Sequence of chain 3.A:
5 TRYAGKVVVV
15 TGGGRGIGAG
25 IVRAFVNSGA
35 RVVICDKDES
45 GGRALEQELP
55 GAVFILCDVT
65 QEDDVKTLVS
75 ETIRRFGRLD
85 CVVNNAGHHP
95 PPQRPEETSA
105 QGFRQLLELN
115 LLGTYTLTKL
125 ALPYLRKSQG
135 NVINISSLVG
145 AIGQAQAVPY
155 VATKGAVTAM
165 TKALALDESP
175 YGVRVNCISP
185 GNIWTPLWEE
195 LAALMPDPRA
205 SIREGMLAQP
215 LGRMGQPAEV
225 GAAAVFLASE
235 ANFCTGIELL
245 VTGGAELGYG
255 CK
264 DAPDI

Sequence of chain 1.A:
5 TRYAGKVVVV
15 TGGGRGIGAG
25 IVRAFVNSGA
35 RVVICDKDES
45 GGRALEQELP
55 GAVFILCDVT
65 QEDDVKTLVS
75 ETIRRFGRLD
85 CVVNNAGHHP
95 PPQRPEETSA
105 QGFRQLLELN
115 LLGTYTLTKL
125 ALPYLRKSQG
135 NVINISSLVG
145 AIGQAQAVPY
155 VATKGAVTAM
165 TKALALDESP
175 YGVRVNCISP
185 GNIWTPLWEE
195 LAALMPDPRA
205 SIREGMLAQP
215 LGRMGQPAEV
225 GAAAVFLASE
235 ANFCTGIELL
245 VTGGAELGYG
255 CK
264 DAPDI

A protein and the small-molecule ligand that binds it are described below.
Small molecule (SMILES): O=C(c1ccc(F)c(O)c1)c1cccc(-c2ccc(O)c(O)c2)n1

Binding-site contacts:
Ligand atom C17 contacts residue ALA149 of chain 3.A at 3.6 Å (hydrophobic).
Ligand atom C7 contacts residue LEU195 of chain 3.A at 3.6 Å (hydrophobic).
Ligand atom O2 contacts residue NAD1 of chain 3.C at 2.9 Å.
Ligand atom O1 contacts residue LEU191 of chain 3.A at 3.6 Å.
Ligand atom C16 contacts residue HIS93 of chain 3.A at 3.6 Å.
Ligand atom C15 contacts residue TYR154 of chain 3.A at 3.4 Å (hydrophobic).
Ligand atom O contacts residue ALA149 of chain 3.A at 3.0 Å (h-bond).
Ligand atom C16 contacts residue GLN148 of chain 3.A at 3.4 Å.
Ligand atom C10 contacts residue HIS93 of chain 3.A at 3.7 Å.
Ligand atom O contacts residue GLN150 of chain 3.A at 3.7 Å.
Ligand atom O3 contacts residue ALA151 of chain 3.A at 3.6 Å.
Ligand atom O3 contacts residue GLN150 of chain 3.A at 3.3 Å (h-bond).
Ligand atom C13 contacts residue NAD1 of chain 3.C at 3.5 Å.
Ligand atom O3 contacts residue HIS93 of chain 3.A at 3.6 Å.
Ligand atom O2 contacts residue TYR154 of chain 3.A at 2.4 Å (h-bond).
Ligand atom C6 contacts residue LEU195 of chain 3.A at 3.6 Å (hydrophobic).
Ligand atom O3 contacts residue GLN148 of chain 3.A at 3.7 Å.
Ligand atom F contacts residue NAD1 of chain 3.C at 3.7 Å.
Ligand atom C contacts residue ALA149 of chain 3.A at 3.7 Å (hydrophobic).
Ligand atom C12 contacts residue ASN186 of chain 3.A at 3.4 Å.
Ligand atom O3 contacts residue ALA149 of chain 3.A at 2.7 Å (h-bond).
Ligand atom C11 contacts residue ASN186 of chain 3.A at 3.4 Å.
Ligand atom C14 contacts residue SER141 of chain 3.A at 3.5 Å.
Ligand atom F contacts residue PRO184 of chain 3.A at 3.7 Å.
Ligand atom C7 contacts residue TRP192 of chain 3.A at 3.5 Å (hydrophobic).
Ligand atom O1 contacts residue HIS93 of chain 3.A at 3.3 Å.
Ligand atom F contacts residue TYR253 of chain 1.A at 2.8 Å.
Ligand atom C15 contacts residue HIS93 of chain 3.A at 3.4 Å.
Ligand atom C12 contacts residue TYR253 of chain 1.A at 3.6 Å (hydrophobic).
Ligand atom C14 contacts residue TYR154 of chain 3.A at 3.4 Å (hydrophobic).
Ligand atom O2 contacts residue SER141 of chain 3.A at 2.5 Å (h-bond).
Ligand atom C13 contacts residue TYR253 of chain 1.A at 3.6 Å (hydrophobic).
Ligand atom F contacts residue VAL143 of chain 3.A at 3.5 Å.
Ligand atom C9 contacts residue HIS93 of chain 3.A at 3.7 Å.
Ligand atom F contacts residue SER141 of chain 3.A at 2.9 Å.
Ligand atom C13 contacts residue SER141 of chain 3.A at 3.7 Å.
Ligand atom C14 contacts residue NAD1 of chain 3.C at 3.2 Å.
Ligand atom C15 contacts residue NAD1 of chain 3.C at 3.7 Å.
Ligand atom C8 contacts residue LEU195 of chain 3.A at 3.7 Å (hydrophobic).
Ligand atom C6 contacts residue TRP192 of chain 3.A at 3.3 Å (hydrophobic).